Sequence of chain 1.B:
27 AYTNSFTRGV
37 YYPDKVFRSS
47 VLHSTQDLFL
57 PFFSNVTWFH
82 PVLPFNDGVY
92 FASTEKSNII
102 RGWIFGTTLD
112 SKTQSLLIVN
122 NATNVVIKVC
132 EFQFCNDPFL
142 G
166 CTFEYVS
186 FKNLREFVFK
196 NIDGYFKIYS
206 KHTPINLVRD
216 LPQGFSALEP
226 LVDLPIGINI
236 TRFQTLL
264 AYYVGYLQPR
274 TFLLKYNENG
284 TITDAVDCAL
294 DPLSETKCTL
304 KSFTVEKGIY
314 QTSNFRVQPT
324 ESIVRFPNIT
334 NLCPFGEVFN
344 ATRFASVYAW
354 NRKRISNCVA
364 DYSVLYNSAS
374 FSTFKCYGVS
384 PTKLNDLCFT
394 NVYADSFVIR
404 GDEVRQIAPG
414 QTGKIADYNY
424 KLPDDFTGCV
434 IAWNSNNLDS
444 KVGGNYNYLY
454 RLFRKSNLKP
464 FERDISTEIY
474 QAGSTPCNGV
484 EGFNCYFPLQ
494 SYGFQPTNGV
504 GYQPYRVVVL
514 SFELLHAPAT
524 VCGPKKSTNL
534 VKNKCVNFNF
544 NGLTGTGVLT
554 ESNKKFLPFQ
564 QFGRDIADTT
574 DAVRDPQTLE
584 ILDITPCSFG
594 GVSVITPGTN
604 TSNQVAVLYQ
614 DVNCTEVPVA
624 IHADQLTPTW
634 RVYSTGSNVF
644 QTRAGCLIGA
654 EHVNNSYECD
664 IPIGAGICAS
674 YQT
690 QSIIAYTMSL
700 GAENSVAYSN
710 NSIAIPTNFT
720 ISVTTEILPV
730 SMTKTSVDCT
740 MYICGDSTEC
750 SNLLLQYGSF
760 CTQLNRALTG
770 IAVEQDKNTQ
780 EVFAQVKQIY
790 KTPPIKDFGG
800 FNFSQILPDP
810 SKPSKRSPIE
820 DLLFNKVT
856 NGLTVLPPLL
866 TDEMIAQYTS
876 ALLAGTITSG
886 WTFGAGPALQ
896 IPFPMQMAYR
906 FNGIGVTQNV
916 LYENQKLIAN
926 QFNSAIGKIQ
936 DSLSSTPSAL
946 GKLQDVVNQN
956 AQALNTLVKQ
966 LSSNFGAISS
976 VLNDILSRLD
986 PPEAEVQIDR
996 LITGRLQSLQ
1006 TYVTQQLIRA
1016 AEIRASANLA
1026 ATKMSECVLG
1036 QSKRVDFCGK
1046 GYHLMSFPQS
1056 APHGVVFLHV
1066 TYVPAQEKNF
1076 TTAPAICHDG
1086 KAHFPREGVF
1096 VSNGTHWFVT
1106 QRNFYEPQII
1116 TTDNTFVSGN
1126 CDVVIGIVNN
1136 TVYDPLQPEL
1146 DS

Binding-site contacts:
Ligand atom N2 contacts residue ASN282 of chain 1.B at 2.9 Å (h-bond).
Ligand atom C8 contacts residue ASN280 of chain 1.B at 4.4 Å.
Ligand atom C4 contacts residue ASN282 of chain 1.B at 4.2 Å.
Ligand atom O7 contacts residue ASN282 of chain 1.B at 3.5 Å (h-bond).
Ligand atom C7 contacts residue GLU281 of chain 1.B at 4.2 Å.
Ligand atom C7 contacts residue ASN282 of chain 1.B at 3.6 Å.
Ligand atom N2 contacts residue ASN280 of chain 1.B at 4.5 Å.
Ligand atom C8 contacts residue GLU281 of chain 1.B at 3.6 Å.
Ligand atom C1 contacts residue ASN282 of chain 1.B at 1.4 Å.
Ligand atom C2 contacts residue ASN282 of chain 1.B at 2.4 Å.
Ligand atom O5 contacts residue ASN282 of chain 1.B at 2.3 Å (h-bond).
Ligand atom C5 contacts residue ASN282 of chain 1.B at 3.6 Å.
Ligand atom O7 contacts residue GLU281 of chain 1.B at 4.3 Å.
Ligand atom C3 contacts residue ASN282 of chain 1.B at 3.8 Å.

This protein binds this small molecule.
Small molecule (SMILES): CC(=O)N[C@@H]1[C@@H](O)[C@H](O)[C@@H](CO)O[C@H]1O